This small molecule binds to this protein.
Small molecule (SMILES): CC(=O)N[C@H]1[C@H](O[C@H]2[C@H](O)[C@@H](NC(C)=O)CO[C@@H]2CO)O[C@H](CO)[C@@H](O)[C@@H]1O

Sequence of chain 36.C:
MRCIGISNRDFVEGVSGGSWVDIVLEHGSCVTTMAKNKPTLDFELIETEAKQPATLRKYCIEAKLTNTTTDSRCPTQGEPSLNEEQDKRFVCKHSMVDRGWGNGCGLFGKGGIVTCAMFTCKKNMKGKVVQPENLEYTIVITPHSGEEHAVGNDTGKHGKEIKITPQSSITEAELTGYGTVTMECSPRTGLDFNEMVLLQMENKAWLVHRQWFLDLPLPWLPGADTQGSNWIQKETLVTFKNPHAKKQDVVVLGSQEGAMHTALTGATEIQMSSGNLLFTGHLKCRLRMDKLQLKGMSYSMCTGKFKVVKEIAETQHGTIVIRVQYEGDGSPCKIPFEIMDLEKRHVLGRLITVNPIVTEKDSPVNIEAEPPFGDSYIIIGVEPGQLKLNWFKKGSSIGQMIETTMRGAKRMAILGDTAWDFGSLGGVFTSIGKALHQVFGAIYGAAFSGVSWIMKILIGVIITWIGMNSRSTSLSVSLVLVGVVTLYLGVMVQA

Binding-site contacts:
Ligand atom C5 contacts residue HIS158 of chain 36.C at 4.2 Å.
Ligand atom C5 contacts residue GLY156 of chain 36.C at 4.0 Å.
Ligand atom C8 contacts residue ASN153 of chain 36.C at 3.9 Å.
Ligand atom C6 contacts residue GLY156 of chain 36.C at 3.8 Å.
Ligand atom O6 contacts residue HIS158 of chain 36.C at 3.4 Å.
Ligand atom C8 contacts residue ALA150 of chain 36.C at 4.5 Å (hydrophobic).
Ligand atom C7 contacts residue TRP101 of chain 36.E at 4.3 Å (hydrophobic).
Ligand atom C4 contacts residue HIS149 of chain 36.C at 3.7 Å.
Ligand atom O3 contacts residue HIS149 of chain 36.C at 4.2 Å.
Ligand atom C2 contacts residue HIS149 of chain 36.C at 3.6 Å.
Ligand atom O5 contacts residue HIS149 of chain 36.C at 3.8 Å.
Ligand atom O7 contacts residue ASN153 of chain 36.C at 4.0 Å.
Ligand atom O5 contacts residue GLY156 of chain 36.C at 3.9 Å.
Ligand atom C6 contacts residue HIS158 of chain 36.C at 3.9 Å.
Ligand atom C3 contacts residue HIS149 of chain 36.C at 4.3 Å.
Ligand atom C7 contacts residue GLY102 of chain 36.E at 4.0 Å.
Ligand atom O6 contacts residue HIS149 of chain 36.C at 3.6 Å.
Ligand atom C1 contacts residue HIS149 of chain 36.C at 3.7 Å.
Ligand atom C4 contacts residue ASN153 of chain 36.C at 4.2 Å.
Ligand atom N2 contacts residue ASN153 of chain 36.C at 3.2 Å (h-bond).
Ligand atom O5 contacts residue ASN153 of chain 36.C at 2.2 Å (h-bond).
Ligand atom C6 contacts residue HIS149 of chain 36.C at 4.1 Å.
Ligand atom O7 contacts residue ASN103 of chain 36.E at 4.5 Å.
Ligand atom C8 contacts residue HIS149 of chain 36.C at 3.5 Å.
Ligand atom C5 contacts residue ASN153 of chain 36.C at 3.6 Å.
Ligand atom C5 contacts residue HIS149 of chain 36.C at 3.6 Å.
Ligand atom C2 contacts residue ASN153 of chain 36.C at 2.6 Å.
Ligand atom C8 contacts residue TRP101 of chain 36.E at 4.4 Å (hydrophobic).
Ligand atom C7 contacts residue ASN153 of chain 36.C at 3.6 Å.
Ligand atom O7 contacts residue TRP101 of chain 36.E at 3.4 Å (h-bond).
Ligand atom C3 contacts residue ASN153 of chain 36.C at 3.9 Å.
Ligand atom O7 contacts residue GLY102 of chain 36.E at 3.0 Å (h-bond).
Ligand atom C1 contacts residue ASN153 of chain 36.C at 1.4 Å.
Ligand atom C1 contacts residue HIS158 of chain 36.C at 4.1 Å.
Ligand atom O5 contacts residue THR155 of chain 36.C at 3.8 Å.
Ligand atom C1 contacts residue THR155 of chain 36.C at 3.7 Å.
Ligand atom O5 contacts residue HIS158 of chain 36.C at 3.2 Å.

Sequence of chain 36.E:
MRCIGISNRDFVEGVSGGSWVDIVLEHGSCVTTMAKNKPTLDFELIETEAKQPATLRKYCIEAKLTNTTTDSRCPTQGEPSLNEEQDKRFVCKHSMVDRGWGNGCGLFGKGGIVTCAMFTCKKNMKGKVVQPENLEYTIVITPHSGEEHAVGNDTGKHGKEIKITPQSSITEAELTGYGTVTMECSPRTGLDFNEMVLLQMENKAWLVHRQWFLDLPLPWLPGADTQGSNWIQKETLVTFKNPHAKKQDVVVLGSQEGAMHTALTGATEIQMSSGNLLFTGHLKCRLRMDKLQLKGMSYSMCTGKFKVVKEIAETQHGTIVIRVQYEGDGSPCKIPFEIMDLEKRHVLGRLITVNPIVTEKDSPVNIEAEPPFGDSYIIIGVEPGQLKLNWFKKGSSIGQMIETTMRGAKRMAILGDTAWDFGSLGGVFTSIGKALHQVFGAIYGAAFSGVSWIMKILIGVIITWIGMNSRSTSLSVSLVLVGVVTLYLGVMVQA